Binding-site contacts:
Ligand atom O1 contacts residue ALA209 of chain 1.A at 3.8 Å.
Ligand atom C2 contacts residue GLU188 of chain 1.A at 3.6 Å.
Ligand atom O1 contacts residue GLY211 of chain 1.A at 3.7 Å.
Ligand atom C2 contacts residue LYS186 of chain 1.A at 3.5 Å.
Ligand atom O2 contacts residue ASP212 of chain 1.A at 3.9 Å.
Ligand atom O4 contacts residue LYS186 of chain 1.A at 3.5 Å (salt-bridge).
Ligand atom O3 contacts residue GLY211 of chain 1.A at 3.0 Å (h-bond).
Ligand atom C1 contacts residue GLU188 of chain 1.A at 3.5 Å.
Ligand atom O1 contacts residue MG1 of chain 1.K at 2.2 Å.
Ligand atom O4 contacts residue ARG87 of chain 1.A at 4.0 Å.
Ligand atom C1 contacts residue ASP212 of chain 1.A at 3.8 Å.
Ligand atom C1 contacts residue MG1 of chain 1.K at 2.8 Å.
Ligand atom O3 contacts residue THR244 of chain 1.A at 2.6 Å (h-bond).
Ligand atom O4 contacts residue MG1 of chain 1.K at 4.0 Å.
Ligand atom O4 contacts residue MET207 of chain 1.A at 4.3 Å.
Ligand atom C2 contacts residue ASP212 of chain 1.A at 4.5 Å.
Ligand atom O4 contacts residue ALA209 of chain 1.A at 4.2 Å.
Ligand atom C2 contacts residue THR244 of chain 1.A at 4.2 Å.
Ligand atom C1 contacts residue ALA209 of chain 1.A at 3.6 Å (hydrophobic).
Ligand atom O2 contacts residue ALA209 of chain 1.A at 4.3 Å.
Ligand atom O4 contacts residue MET276 of chain 1.A at 4.3 Å.
Ligand atom C2 contacts residue ALA209 of chain 1.A at 3.8 Å (hydrophobic).
Ligand atom C1 contacts residue GLY211 of chain 1.A at 3.8 Å.
Ligand atom O2 contacts residue LYS186 of chain 1.A at 2.8 Å (salt-bridge).
Ligand atom C1 contacts residue THR244 of chain 1.A at 3.7 Å.
Ligand atom O3 contacts residue ASP212 of chain 1.A at 4.0 Å.
Ligand atom C2 contacts residue MG1 of chain 1.K at 2.7 Å.
Ligand atom O2 contacts residue MG1 of chain 1.K at 2.0 Å.
Ligand atom O3 contacts residue MG1 of chain 1.K at 4.1 Å.
Ligand atom O3 contacts residue ARG210 of chain 1.A at 3.6 Å (salt-bridge).
Ligand atom O4 contacts residue THR244 of chain 1.A at 3.8 Å.
Ligand atom C1 contacts residue ARG210 of chain 1.A at 4.5 Å.
Ligand atom O2 contacts residue GLU188 of chain 1.A at 3.0 Å (salt-bridge).
Ligand atom O1 contacts residue GLU188 of chain 1.A at 2.9 Å (salt-bridge).
Ligand atom O3 contacts residue ALA209 of chain 1.A at 3.4 Å.
Ligand atom O1 contacts residue ASP212 of chain 1.A at 2.8 Å (salt-bridge).

Sequence of chain 1.A:
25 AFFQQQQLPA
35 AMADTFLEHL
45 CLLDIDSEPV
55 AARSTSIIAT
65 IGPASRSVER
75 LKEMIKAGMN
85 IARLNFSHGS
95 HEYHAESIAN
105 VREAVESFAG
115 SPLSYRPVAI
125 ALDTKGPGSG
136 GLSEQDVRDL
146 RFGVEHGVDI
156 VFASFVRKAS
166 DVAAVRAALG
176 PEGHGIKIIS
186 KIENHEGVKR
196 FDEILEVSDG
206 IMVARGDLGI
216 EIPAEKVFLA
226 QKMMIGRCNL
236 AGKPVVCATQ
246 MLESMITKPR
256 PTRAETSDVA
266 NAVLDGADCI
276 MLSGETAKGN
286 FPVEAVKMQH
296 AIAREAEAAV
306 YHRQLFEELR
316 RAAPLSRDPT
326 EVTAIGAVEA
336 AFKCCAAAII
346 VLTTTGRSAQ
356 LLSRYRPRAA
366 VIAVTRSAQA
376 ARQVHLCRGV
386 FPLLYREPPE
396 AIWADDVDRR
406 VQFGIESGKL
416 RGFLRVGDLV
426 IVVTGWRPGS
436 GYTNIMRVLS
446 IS

A small-molecule ligand and the protein it binds are described below.
Small molecule (SMILES): O=C([O-])C(=O)[O-]